The protein below binds the small molecule below.
Small molecule (SMILES): CC[C@H](C)[C@H](N)C(=O)N[C@H](C(=O)N[C@@H](Cc1ccc(O)cc1)C(=O)N[C@@H](CCCCN)C(=O)N[C@@H](COP(=O)(O)O)C(=O)N1CCC[C@H]1C(=O)N[C@H](C=O)C(C)C)C(C)C

Sequence of chain 1.G:
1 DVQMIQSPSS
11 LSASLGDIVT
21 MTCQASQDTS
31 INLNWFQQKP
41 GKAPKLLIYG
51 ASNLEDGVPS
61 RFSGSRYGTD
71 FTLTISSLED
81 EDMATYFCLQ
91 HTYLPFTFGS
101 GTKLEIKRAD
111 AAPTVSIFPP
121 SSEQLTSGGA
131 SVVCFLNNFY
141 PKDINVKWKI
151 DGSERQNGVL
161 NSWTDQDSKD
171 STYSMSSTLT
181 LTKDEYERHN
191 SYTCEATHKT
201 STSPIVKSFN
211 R

Sequence of chain 1.H:
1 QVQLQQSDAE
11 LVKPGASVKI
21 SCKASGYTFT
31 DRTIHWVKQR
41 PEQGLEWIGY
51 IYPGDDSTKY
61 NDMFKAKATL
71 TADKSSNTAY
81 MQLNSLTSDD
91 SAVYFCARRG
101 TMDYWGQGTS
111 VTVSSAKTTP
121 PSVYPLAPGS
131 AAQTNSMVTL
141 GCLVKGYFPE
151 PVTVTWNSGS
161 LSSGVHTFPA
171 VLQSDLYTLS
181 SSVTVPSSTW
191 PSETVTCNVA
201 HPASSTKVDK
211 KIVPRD

Binding-site contacts:
Ligand atom O2P contacts residue THR33 of chain 1.H at 3.6 Å (h-bond).
Ligand atom CD1 contacts residue TYR50 of chain 1.H at 4.0 Å (hydrophobic).
Ligand atom CB contacts residue TYR52 of chain 1.H at 3.5 Å (hydrophobic).
Ligand atom CZ contacts residue GLY100 of chain 1.H at 3.9 Å.
Ligand atom CG contacts residue TYR52 of chain 1.H at 3.9 Å (hydrophobic).
Ligand atom O1P contacts residue GLY100 of chain 1.H at 3.5 Å (h-bond).
Ligand atom CD2 contacts residue PHE96 of chain 1.G at 3.8 Å (hydrophobic).
Ligand atom C contacts residue THR92 of chain 1.G at 3.8 Å.
Ligand atom O1P contacts residue ARG99 of chain 1.H at 3.8 Å.
Ligand atom N contacts residue THR92 of chain 1.G at 3.0 Å (h-bond).
Ligand atom O3P contacts residue ARG99 of chain 1.H at 2.8 Å (salt-bridge).
Ligand atom CG1 contacts residue LEU94 of chain 1.G at 4.1 Å (hydrophobic).
Ligand atom CB contacts residue THR92 of chain 1.G at 4.0 Å.
Ligand atom C contacts residue LEU94 of chain 1.G at 3.9 Å (hydrophobic).
Ligand atom CG contacts residue PHE96 of chain 1.G at 3.6 Å (hydrophobic).
Ligand atom O1P contacts residue THR101 of chain 1.H at 3.0 Å (h-bond).
Ligand atom P contacts residue ARG99 of chain 1.H at 3.9 Å.
Ligand atom CA contacts residue THR92 of chain 1.G at 3.6 Å.
Ligand atom CZ contacts residue HIS35 of chain 1.H at 4.1 Å.
Ligand atom CG1 contacts residue THR92 of chain 1.G at 4.0 Å.
Ligand atom CB contacts residue PHE96 of chain 1.G at 3.6 Å (hydrophobic).
Ligand atom CE2 contacts residue GLY100 of chain 1.H at 3.7 Å.
Ligand atom OH contacts residue HIS35 of chain 1.H at 3.8 Å.
Ligand atom CG2 contacts residue TYR93 of chain 1.G at 3.8 Å (hydrophobic).
Ligand atom CD contacts residue THR33 of chain 1.H at 3.9 Å.
Ligand atom CE1 contacts residue TYR50 of chain 1.H at 4.0 Å (hydrophobic).
Ligand atom O2P contacts residue GLY100 of chain 1.H at 2.9 Å (h-bond).
Ligand atom OH contacts residue THR33 of chain 1.H at 2.8 Å (h-bond).
Ligand atom CG2 contacts residue TYR93 of chain 1.G at 3.6 Å (hydrophobic).
Ligand atom CE1 contacts residue HIS35 of chain 1.H at 4.2 Å.
Ligand atom CZ contacts residue THR33 of chain 1.H at 3.9 Å.
Ligand atom O contacts residue THR92 of chain 1.G at 3.9 Å.
Ligand atom CA contacts residue THR92 of chain 1.G at 4.0 Å.
Ligand atom P contacts residue GLY100 of chain 1.H at 3.9 Å.
Ligand atom O contacts residue THR92 of chain 1.G at 4.1 Å.
Ligand atom O2P contacts residue ARG99 of chain 1.H at 3.3 Å.
Ligand atom CG contacts residue THR33 of chain 1.H at 3.9 Å.
Ligand atom O contacts residue LEU94 of chain 1.G at 2.8 Å (h-bond).
Ligand atom OH contacts residue GLY100 of chain 1.H at 3.4 Å (h-bond).
Ligand atom O contacts residue TYR93 of chain 1.G at 3.3 Å.